Sequence of chain 1.C:
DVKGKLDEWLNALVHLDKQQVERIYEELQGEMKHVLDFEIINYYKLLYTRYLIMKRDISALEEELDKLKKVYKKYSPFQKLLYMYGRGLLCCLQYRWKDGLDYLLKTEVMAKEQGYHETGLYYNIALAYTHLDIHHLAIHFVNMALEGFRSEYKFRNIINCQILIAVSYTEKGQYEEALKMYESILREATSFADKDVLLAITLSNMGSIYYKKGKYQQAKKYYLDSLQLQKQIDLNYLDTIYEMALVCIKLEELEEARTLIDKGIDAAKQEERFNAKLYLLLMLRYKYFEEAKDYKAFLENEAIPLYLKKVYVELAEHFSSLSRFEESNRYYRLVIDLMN

Binding-site contacts:
Ligand atom O contacts residue ASP250 of chain 1.C at 3.5 Å (salt-bridge).
Ligand atom OXT contacts residue LEU27 of chain 1.C at 3.4 Å.
Ligand atom N contacts residue ASN135 of chain 1.C at 3.4 Å (h-bond).
Ligand atom CB contacts residue SER215 of chain 1.C at 3.3 Å.
Ligand atom N contacts residue ASN216 of chain 1.C at 3.0 Å (h-bond).
Ligand atom C contacts residue ASN247 of chain 1.C at 3.5 Å.
Ligand atom N contacts residue ASN247 of chain 1.C at 2.7 Å (h-bond).
Ligand atom OG contacts residue SER215 of chain 1.C at 2.3 Å (h-bond).
Ligand atom CA contacts residue ASN247 of chain 1.C at 3.4 Å.
Ligand atom O contacts residue TYR134 of chain 1.C at 3.1 Å (h-bond).
Ligand atom OD2 contacts residue ARG67 of chain 1.C at 2.8 Å (salt-bridge).
Ligand atom C contacts residue ASP250 of chain 1.C at 3.1 Å.
Ligand atom CG2 contacts residue ASN168 of chain 1.C at 3.5 Å.
Ligand atom N contacts residue GLU254 of chain 1.C at 3.5 Å (salt-bridge).
Ligand atom O contacts residue ASN216 of chain 1.C at 3.2 Å (h-bond).
Ligand atom CA contacts residue ILE64 of chain 1.C at 3.6 Å (hydrophobic).
Ligand atom C contacts residue LEU27 of chain 1.C at 3.7 Å (hydrophobic).
Ligand atom OG contacts residue ASN216 of chain 1.C at 2.7 Å (h-bond).
Ligand atom CB contacts residue ASN247 of chain 1.C at 3.6 Å.
Ligand atom N contacts residue ASP250 of chain 1.C at 3.0 Å (salt-bridge).
Ligand atom O contacts residue LEU100 of chain 1.C at 3.7 Å.
Ligand atom CB contacts residue ASN216 of chain 1.C at 3.6 Å.
Ligand atom CD1 contacts residue ASN135 of chain 1.C at 3.5 Å.
Ligand atom CG contacts residue LEU175 of chain 1.C at 3.7 Å (hydrophobic).
Ligand atom CA contacts residue ASN247 of chain 1.C at 3.7 Å.
Ligand atom C contacts residue ASN216 of chain 1.C at 3.6 Å.
Ligand atom CB contacts residue HIS142 of chain 1.C at 3.7 Å.
Ligand atom C contacts residue ARG67 of chain 1.C at 3.4 Å.
Ligand atom CA contacts residue ASN216 of chain 1.C at 3.6 Å.
Ligand atom O contacts residue ILE64 of chain 1.C at 3.7 Å.
Ligand atom CA contacts residue ASP250 of chain 1.C at 3.3 Å.
Ligand atom O contacts residue ASN247 of chain 1.C at 2.4 Å (h-bond).
Ligand atom CB contacts residue TYR134 of chain 1.C at 3.5 Å (hydrophobic).
Ligand atom O contacts residue ARG67 of chain 1.C at 2.5 Å (salt-bridge).
Ligand atom CB contacts residue ASN171 of chain 1.C at 3.3 Å.
Ligand atom OXT contacts residue MET65 of chain 1.C at 3.3 Å.
Ligand atom CG2 contacts residue TYR134 of chain 1.C at 3.4 Å (hydrophobic).
Ligand atom OG contacts residue ILE212 of chain 1.C at 2.9 Å (h-bond).
Ligand atom CB contacts residue ASN135 of chain 1.C at 3.4 Å.
Ligand atom C contacts residue ASN247 of chain 1.C at 3.5 Å.

This protein binds this small molecule.
Small molecule (SMILES): CC[C@H](C)[C@H](NC(=O)[C@H](CC(=O)O)NC(=O)[C@@H]1CCCN1C(=O)[C@H](CCCCN)NC(=O)[C@H](CO)NC(=O)[C@@H](N)CO)C(=O)N[C@H](C(=O)NCC(=O)O)C(C)C